Sequence of chain 1.A:
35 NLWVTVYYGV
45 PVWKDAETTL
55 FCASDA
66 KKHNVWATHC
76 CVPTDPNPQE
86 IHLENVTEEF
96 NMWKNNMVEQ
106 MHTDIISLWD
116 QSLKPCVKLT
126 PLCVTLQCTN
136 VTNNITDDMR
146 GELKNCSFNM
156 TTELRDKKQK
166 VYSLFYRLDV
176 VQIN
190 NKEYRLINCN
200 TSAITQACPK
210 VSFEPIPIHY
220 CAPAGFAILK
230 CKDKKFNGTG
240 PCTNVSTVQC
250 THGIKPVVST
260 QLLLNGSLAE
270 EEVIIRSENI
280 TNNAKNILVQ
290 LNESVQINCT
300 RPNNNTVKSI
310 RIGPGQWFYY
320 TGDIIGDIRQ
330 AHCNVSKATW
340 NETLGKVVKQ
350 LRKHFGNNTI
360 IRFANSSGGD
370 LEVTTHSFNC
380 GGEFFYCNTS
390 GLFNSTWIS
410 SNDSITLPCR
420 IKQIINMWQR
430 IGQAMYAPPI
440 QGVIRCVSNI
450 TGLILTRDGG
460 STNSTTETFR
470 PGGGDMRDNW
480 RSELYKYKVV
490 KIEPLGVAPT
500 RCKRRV

The protein below binds the small molecule below.
Small molecule (SMILES): CC(=O)N[C@H]1[C@H](O[C@H]2[C@H](O)[C@@H](NC(C)=O)CO[C@@H]2CO)O[C@H](CO)[C@@H](O)[C@@H]1O

Binding-site contacts:
Ligand atom C8 contacts residue ASP322 of chain 1.A at 4.4 Å.
Ligand atom N2 contacts residue ASP322 of chain 1.A at 4.5 Å.
Ligand atom C6 contacts residue TYR167 of chain 1.A at 3.5 Å (hydrophobic).
Ligand atom C5 contacts residue ASN150 of chain 1.A at 3.8 Å.
Ligand atom O7 contacts residue VAL136 of chain 1.A at 3.9 Å.
Ligand atom C7 contacts residue THR137 of chain 1.A at 3.9 Å.
Ligand atom C8 contacts residue THR137 of chain 1.A at 3.4 Å.
Ligand atom O5 contacts residue ASN150 of chain 1.A at 2.4 Å (h-bond).
Ligand atom C4 contacts residue ASN150 of chain 1.A at 4.3 Å.
Ligand atom C7 contacts residue ASN150 of chain 1.A at 3.3 Å.
Ligand atom C2 contacts residue ASN150 of chain 1.A at 2.5 Å.
Ligand atom O7 contacts residue THR137 of chain 1.A at 3.2 Å (h-bond).
Ligand atom C8 contacts residue ASN138 of chain 1.A at 3.8 Å.
Ligand atom N2 contacts residue ASN150 of chain 1.A at 3.0 Å (h-bond).
Ligand atom C1 contacts residue ASN150 of chain 1.A at 1.5 Å.
Ligand atom O6 contacts residue TYR167 of chain 1.A at 4.4 Å.
Ligand atom C7 contacts residue VAL136 of chain 1.A at 4.2 Å (hydrophobic).
Ligand atom C8 contacts residue VAL136 of chain 1.A at 3.5 Å (hydrophobic).
Ligand atom C3 contacts residue ASN150 of chain 1.A at 3.9 Å.
Ligand atom C8 contacts residue TYR167 of chain 1.A at 3.5 Å (hydrophobic).
Ligand atom O7 contacts residue ASN150 of chain 1.A at 3.1 Å (h-bond).